Binding-site contacts:
Ligand atom C6 contacts residue ARG568 of chain 1.C at 4.0 Å.
Ligand atom O1 contacts residue ARG568 of chain 1.C at 3.1 Å (salt-bridge).
Ligand atom O43 contacts residue ALA276 of chain 1.C at 4.2 Å.
Ligand atom C3 contacts residue ARG568 of chain 1.C at 3.9 Å.
Ligand atom P5 contacts residue ARG270 of chain 1.C at 3.7 Å.
Ligand atom O43 contacts residue ARG266 of chain 1.C at 2.5 Å (salt-bridge).
Ligand atom C5 contacts residue ARG270 of chain 1.C at 4.0 Å.
Ligand atom O41 contacts residue LYS569 of chain 1.C at 3.1 Å (salt-bridge).
Ligand atom P1 contacts residue ARG568 of chain 1.C at 3.8 Å.
Ligand atom O51 contacts residue ARG510 of chain 1.C at 3.0 Å (salt-bridge).
Ligand atom O43 contacts residue THR268 of chain 1.C at 2.7 Å (h-bond).
Ligand atom P5 contacts residue ARG510 of chain 1.C at 4.2 Å.
Ligand atom C6 contacts residue LYS569 of chain 1.C at 4.2 Å.
Ligand atom O42 contacts residue LEU269 of chain 1.C at 2.7 Å (h-bond).
Ligand atom O53 contacts residue TYR567 of chain 1.C at 2.4 Å (h-bond).
Ligand atom O5 contacts residue LYS569 of chain 1.C at 3.4 Å.
Ligand atom O42 contacts residue ARG266 of chain 1.C at 3.8 Å.
Ligand atom O52 contacts residue LYS507 of chain 1.C at 3.9 Å.
Ligand atom O51 contacts residue LYS569 of chain 1.C at 4.0 Å.
Ligand atom P5 contacts residue LYS507 of chain 1.C at 3.8 Å.
Ligand atom P4 contacts residue ARG266 of chain 1.C at 3.2 Å.
Ligand atom P4 contacts residue LEU269 of chain 1.C at 4.1 Å.
Ligand atom O42 contacts residue ARG270 of chain 1.C at 3.8 Å.
Ligand atom O53 contacts residue ARG270 of chain 1.C at 3.9 Å.
Ligand atom O42 contacts residue THR268 of chain 1.C at 3.2 Å (h-bond).
Ligand atom O43 contacts residue ARG270 of chain 1.C at 3.8 Å.
Ligand atom O51 contacts residue TYR567 of chain 1.C at 3.6 Å (h-bond).
Ligand atom O41 contacts residue ARG266 of chain 1.C at 2.9 Å (salt-bridge).
Ligand atom O53 contacts residue LYS507 of chain 1.C at 3.9 Å.
Ligand atom O4 contacts residue ARG270 of chain 1.C at 3.5 Å.
Ligand atom O51 contacts residue LYS507 of chain 1.C at 2.6 Å (salt-bridge).
Ligand atom O6 contacts residue TYR567 of chain 1.C at 3.7 Å.
Ligand atom P4 contacts residue THR268 of chain 1.C at 3.5 Å.
Ligand atom P5 contacts residue TYR567 of chain 1.C at 3.6 Å.
Ligand atom O42 contacts residue ARG411 of chain 1.C at 3.8 Å.
Ligand atom O3 contacts residue ARG568 of chain 1.C at 2.6 Å (salt-bridge).
Ligand atom O52 contacts residue ARG270 of chain 1.C at 2.5 Å (salt-bridge).
Ligand atom O11 contacts residue ARG568 of chain 1.C at 3.0 Å (salt-bridge).
Ligand atom C1 contacts residue ARG568 of chain 1.C at 4.0 Å.
Ligand atom O4 contacts residue THR268 of chain 1.C at 4.2 Å.

The protein below binds the small molecule below.
Small molecule (SMILES): O=P(O)(O)O[C@@H]1[C@H](O)[C@H](O)[C@@H](OP(=O)(O)O)[C@H](OP(=O)(O)O)[C@H]1O

Sequence of chain 1.C:
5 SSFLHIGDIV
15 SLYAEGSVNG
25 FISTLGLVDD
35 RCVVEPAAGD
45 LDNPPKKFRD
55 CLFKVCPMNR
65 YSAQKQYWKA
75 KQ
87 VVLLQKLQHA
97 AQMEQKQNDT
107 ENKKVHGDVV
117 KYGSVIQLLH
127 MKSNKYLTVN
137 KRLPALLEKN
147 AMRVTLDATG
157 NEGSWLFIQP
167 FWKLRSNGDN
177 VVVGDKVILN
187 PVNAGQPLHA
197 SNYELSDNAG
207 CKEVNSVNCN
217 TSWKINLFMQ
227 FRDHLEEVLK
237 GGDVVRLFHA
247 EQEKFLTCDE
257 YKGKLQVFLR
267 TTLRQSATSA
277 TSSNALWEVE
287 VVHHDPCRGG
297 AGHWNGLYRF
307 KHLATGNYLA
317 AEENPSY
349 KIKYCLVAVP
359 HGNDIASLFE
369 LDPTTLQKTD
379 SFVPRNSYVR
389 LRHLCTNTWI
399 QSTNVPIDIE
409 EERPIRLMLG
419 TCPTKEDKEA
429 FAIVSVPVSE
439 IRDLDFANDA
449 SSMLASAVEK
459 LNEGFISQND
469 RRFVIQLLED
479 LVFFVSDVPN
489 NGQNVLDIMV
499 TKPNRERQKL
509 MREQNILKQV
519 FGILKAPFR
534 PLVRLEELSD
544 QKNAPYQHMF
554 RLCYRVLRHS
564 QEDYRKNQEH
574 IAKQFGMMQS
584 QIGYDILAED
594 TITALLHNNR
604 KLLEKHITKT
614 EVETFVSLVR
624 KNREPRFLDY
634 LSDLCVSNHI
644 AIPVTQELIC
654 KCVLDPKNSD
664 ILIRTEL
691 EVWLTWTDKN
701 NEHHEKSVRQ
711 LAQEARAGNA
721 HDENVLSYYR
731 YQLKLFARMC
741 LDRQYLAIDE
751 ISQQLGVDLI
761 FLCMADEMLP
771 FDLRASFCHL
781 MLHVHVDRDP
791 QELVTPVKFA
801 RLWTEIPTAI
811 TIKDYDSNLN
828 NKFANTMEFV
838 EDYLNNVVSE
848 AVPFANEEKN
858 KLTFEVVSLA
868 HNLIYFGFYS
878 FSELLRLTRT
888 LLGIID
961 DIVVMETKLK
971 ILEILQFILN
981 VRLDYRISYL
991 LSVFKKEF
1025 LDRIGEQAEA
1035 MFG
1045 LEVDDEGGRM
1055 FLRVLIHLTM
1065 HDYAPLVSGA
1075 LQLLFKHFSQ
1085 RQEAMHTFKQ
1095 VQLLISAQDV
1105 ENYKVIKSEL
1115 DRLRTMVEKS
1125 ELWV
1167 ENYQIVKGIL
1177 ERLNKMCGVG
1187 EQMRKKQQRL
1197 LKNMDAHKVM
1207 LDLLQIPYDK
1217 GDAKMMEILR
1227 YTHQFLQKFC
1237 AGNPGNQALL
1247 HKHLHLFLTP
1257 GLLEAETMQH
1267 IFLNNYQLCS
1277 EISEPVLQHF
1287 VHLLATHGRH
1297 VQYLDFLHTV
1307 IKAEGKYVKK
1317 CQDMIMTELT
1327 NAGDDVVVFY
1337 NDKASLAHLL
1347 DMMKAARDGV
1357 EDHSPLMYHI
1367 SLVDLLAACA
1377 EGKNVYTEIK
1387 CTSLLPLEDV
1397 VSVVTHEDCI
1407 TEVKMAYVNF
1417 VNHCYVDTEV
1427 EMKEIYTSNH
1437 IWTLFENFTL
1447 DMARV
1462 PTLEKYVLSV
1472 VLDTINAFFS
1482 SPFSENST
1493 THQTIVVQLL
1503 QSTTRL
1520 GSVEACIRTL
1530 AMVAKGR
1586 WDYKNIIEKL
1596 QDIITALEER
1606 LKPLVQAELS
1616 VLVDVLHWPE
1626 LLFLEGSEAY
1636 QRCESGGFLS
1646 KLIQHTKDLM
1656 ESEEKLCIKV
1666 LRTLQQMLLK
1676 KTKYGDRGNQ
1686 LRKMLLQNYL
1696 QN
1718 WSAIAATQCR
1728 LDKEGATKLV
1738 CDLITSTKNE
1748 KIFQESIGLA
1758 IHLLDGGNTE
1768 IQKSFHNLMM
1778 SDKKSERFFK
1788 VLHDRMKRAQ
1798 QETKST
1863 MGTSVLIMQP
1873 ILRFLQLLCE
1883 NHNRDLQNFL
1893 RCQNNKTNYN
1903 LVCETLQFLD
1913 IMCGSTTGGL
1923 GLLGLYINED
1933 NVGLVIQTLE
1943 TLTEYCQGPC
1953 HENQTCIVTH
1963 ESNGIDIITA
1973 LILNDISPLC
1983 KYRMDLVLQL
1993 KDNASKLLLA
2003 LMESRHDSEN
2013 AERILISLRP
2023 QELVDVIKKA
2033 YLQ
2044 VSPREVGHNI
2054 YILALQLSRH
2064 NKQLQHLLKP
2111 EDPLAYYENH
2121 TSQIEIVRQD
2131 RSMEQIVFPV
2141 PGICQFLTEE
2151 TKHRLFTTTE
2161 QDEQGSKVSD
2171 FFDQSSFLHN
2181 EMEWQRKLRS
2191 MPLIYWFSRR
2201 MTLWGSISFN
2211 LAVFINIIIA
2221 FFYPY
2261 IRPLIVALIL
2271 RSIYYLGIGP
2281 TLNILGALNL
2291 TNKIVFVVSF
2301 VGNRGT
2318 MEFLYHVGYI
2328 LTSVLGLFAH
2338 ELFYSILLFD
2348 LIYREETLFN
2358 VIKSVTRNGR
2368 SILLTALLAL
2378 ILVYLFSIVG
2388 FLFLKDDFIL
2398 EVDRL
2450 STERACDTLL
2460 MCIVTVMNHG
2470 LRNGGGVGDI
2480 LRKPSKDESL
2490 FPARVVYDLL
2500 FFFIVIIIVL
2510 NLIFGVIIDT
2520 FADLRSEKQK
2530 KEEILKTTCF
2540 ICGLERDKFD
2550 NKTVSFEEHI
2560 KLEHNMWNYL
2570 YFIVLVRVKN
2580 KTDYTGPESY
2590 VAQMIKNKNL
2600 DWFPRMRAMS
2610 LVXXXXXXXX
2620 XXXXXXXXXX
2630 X